Binding-site contacts:
Ligand atom O contacts residue ARG598 of chain 1.A at 2.4 Å (salt-bridge).
Ligand atom O contacts residue CYS338 of chain 1.A at 4.4 Å.
Ligand atom N contacts residue GLU341 of chain 1.A at 4.5 Å.
Ligand atom CA contacts residue LYS607 of chain 1.A at 4.2 Å.
Ligand atom CA contacts residue CYS338 of chain 1.A at 4.2 Å (hydrophobic).
Ligand atom CB contacts residue SER337 of chain 1.A at 4.2 Å.
Ligand atom OXT contacts residue SER337 of chain 1.A at 2.8 Å (h-bond).
Ligand atom CA contacts residue GLU341 of chain 1.A at 4.4 Å.
Ligand atom N contacts residue ARG598 of chain 1.A at 4.0 Å.
Ligand atom C contacts residue CYS338 of chain 1.A at 3.9 Å (hydrophobic).
Ligand atom OXT contacts residue ARG598 of chain 1.A at 4.1 Å.
Ligand atom CB contacts residue CYS338 of chain 1.A at 3.3 Å (hydrophobic).
Ligand atom C contacts residue SER337 of chain 1.A at 3.7 Å.
Ligand atom CA contacts residue ARG598 of chain 1.A at 4.4 Å.
Ligand atom SG contacts residue GLU341 of chain 1.A at 3.7 Å.
Ligand atom CA contacts residue SER337 of chain 1.A at 4.0 Å.
Ligand atom C contacts residue ARG598 of chain 1.A at 3.5 Å.
Ligand atom OXT contacts residue ARG316 of chain 1.A at 4.1 Å.
Ligand atom O contacts residue LYS606 of chain 1.A at 4.4 Å.
Ligand atom CB contacts residue GLU341 of chain 1.A at 3.3 Å.
Ligand atom SG contacts residue ILE611 of chain 1.A at 3.3 Å.
Ligand atom C contacts residue LYS607 of chain 1.A at 4.1 Å.
Ligand atom SG contacts residue CYS338 of chain 1.A at 2.5 Å (h-bond).
Ligand atom OXT contacts residue CYS338 of chain 1.A at 3.7 Å.
Ligand atom SG contacts residue ARG598 of chain 1.A at 3.7 Å.
Ligand atom O contacts residue LYS607 of chain 1.A at 3.2 Å (salt-bridge).
Ligand atom N contacts residue LYS607 of chain 1.A at 3.0 Å (salt-bridge).

Sequence of chain 1.A:
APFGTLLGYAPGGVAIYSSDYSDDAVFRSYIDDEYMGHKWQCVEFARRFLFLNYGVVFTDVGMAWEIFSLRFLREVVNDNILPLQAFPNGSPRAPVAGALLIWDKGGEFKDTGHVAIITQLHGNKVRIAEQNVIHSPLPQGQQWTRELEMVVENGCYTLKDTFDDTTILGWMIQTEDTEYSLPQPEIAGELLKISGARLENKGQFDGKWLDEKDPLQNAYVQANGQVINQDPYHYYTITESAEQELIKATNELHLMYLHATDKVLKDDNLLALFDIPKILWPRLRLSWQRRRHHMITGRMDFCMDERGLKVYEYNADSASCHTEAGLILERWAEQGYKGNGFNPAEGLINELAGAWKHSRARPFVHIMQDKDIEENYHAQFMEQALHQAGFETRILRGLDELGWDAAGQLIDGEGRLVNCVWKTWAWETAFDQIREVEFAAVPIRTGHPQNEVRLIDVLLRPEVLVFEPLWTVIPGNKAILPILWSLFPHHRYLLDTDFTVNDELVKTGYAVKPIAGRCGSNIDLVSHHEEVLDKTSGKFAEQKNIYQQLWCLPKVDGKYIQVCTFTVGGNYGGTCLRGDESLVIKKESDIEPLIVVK

A protein and the small-molecule ligand that binds it are described below.
Small molecule (SMILES): N[C@@H](CS)C(=O)O